A protein and the small-molecule ligand that binds it are described below.
Small molecule (SMILES): Nc1ncnc2c1ncn2[C@H]1C[C@H](O)[C@@H](COP(=O)(O)O)O1

Binding-site contacts:
Ligand atom C2' contacts residue HIS412 of chain 1.Z at 3.1 Å.
Ligand atom N7 contacts residue HIS412 of chain 1.Z at 4.1 Å.
Ligand atom C6 contacts residue VAL202 of chain 1.Z at 4.2 Å (hydrophobic).
Ligand atom C2 contacts residue GLY421 of chain 1.Z at 3.4 Å.
Ligand atom N9 contacts residue PRO413 of chain 1.Z at 4.3 Å.
Ligand atom C6 contacts residue PRO203 of chain 1.Z at 4.3 Å (hydrophobic).
Ligand atom N7 contacts residue SER414 of chain 1.Z at 3.6 Å.
Ligand atom N7 contacts residue ASN391 of chain 1.Z at 3.9 Å.
Ligand atom C6 contacts residue SER414 of chain 1.Z at 4.0 Å.
Ligand atom C8 contacts residue SER414 of chain 1.Z at 4.3 Å.
Ligand atom N3 contacts residue PRO413 of chain 1.Z at 3.8 Å.
Ligand atom N6 contacts residue SER414 of chain 1.Z at 3.7 Å.
Ligand atom N1 contacts residue PRO413 of chain 1.Z at 3.5 Å (h-bond).
Ligand atom C2 contacts residue VAL202 of chain 1.Z at 4.2 Å (hydrophobic).
Ligand atom N1 contacts residue GLY421 of chain 1.Z at 3.1 Å (h-bond).
Ligand atom C2' contacts residue PRO413 of chain 1.Z at 3.8 Å (hydrophobic).
Ligand atom C6 contacts residue GLY421 of chain 1.Z at 3.6 Å.
Ligand atom C2 contacts residue PRO413 of chain 1.Z at 3.5 Å (hydrophobic).
Ligand atom O3' contacts residue PRO413 of chain 1.Z at 4.2 Å.
Ligand atom C1' contacts residue HIS412 of chain 1.Z at 4.3 Å.
Ligand atom C8 contacts residue PRO203 of chain 1.Z at 4.2 Å (hydrophobic).
Ligand atom N9 contacts residue PRO203 of chain 1.Z at 4.4 Å.
Ligand atom C4 contacts residue PRO203 of chain 1.Z at 4.2 Å (hydrophobic).
Ligand atom C6 contacts residue PRO413 of chain 1.Z at 3.8 Å (hydrophobic).
Ligand atom C1' contacts residue PRO413 of chain 1.Z at 3.9 Å (hydrophobic).
Ligand atom N6 contacts residue PHE420 of chain 1.Z at 3.7 Å.
Ligand atom C4 contacts residue PRO413 of chain 1.Z at 4.0 Å (hydrophobic).
Ligand atom C8 contacts residue HIS412 of chain 1.Z at 3.4 Å.
Ligand atom N1 contacts residue VAL202 of chain 1.Z at 3.7 Å.
Ligand atom N9 contacts residue HIS412 of chain 1.Z at 4.3 Å.
Ligand atom C2 contacts residue ILE404 of chain 1.Z at 4.4 Å (hydrophobic).
Ligand atom N6 contacts residue GLY421 of chain 1.Z at 3.3 Å (h-bond).
Ligand atom N7 contacts residue PRO203 of chain 1.Z at 4.0 Å.
Ligand atom N6 contacts residue PRO415 of chain 1.Z at 4.2 Å.
Ligand atom C5 contacts residue PRO203 of chain 1.Z at 3.9 Å (hydrophobic).
Ligand atom N1 contacts residue PHE420 of chain 1.Z at 4.2 Å.
Ligand atom C3' contacts residue HIS412 of chain 1.Z at 4.0 Å.
Ligand atom C5 contacts residue PRO413 of chain 1.Z at 4.0 Å (hydrophobic).
Ligand atom C5 contacts residue SER414 of chain 1.Z at 3.9 Å.
Ligand atom N6 contacts residue GLY419 of chain 1.Z at 3.5 Å (h-bond).

Sequence of chain 1.Z:
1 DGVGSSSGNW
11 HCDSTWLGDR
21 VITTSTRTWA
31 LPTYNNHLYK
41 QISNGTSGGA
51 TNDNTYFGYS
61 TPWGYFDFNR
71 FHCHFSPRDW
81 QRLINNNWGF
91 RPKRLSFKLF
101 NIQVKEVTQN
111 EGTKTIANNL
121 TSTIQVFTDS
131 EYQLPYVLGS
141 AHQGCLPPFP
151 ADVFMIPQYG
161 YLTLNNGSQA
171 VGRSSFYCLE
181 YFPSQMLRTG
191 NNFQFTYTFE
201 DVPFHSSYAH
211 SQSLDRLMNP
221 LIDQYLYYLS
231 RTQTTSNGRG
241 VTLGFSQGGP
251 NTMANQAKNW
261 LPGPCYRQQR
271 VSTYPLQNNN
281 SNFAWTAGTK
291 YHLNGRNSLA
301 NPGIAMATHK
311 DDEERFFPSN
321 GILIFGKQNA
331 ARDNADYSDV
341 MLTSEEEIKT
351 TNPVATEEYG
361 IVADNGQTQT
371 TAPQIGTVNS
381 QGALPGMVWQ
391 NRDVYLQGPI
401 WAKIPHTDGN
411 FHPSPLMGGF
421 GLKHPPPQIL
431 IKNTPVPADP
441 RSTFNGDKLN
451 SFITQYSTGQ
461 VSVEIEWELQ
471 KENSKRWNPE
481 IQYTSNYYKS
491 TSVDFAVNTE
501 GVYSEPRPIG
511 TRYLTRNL